Binding-site contacts:
Ligand atom CB contacts residue GLU238 of chain 1.B at 3.8 Å.
Ligand atom NE contacts residue GLU238 of chain 1.B at 3.7 Å.
Ligand atom CZ3 contacts residue VAL118 of chain 1.B at 3.4 Å (hydrophobic).
Ligand atom CZ contacts residue ALA241 of chain 1.B at 3.7 Å (hydrophobic).
Ligand atom CD1 contacts residue PRO244 of chain 1.B at 3.6 Å (hydrophobic).
Ligand atom NE1 contacts residue ILE234 of chain 1.B at 3.8 Å.
Ligand atom NE1 contacts residue PHE245 of chain 1.B at 2.9 Å (h-bond).
Ligand atom CB contacts residue GLY161 of chain 1.B at 3.5 Å.
Ligand atom CD1 contacts residue GLY156 of chain 1.B at 3.5 Å.
Ligand atom CA contacts residue GLY161 of chain 1.B at 3.2 Å.
Ligand atom NH1 contacts residue GLU243 of chain 1.B at 3.4 Å (salt-bridge).
Ligand atom CG contacts residue PRO158 of chain 1.B at 3.8 Å (hydrophobic).
Ligand atom CE2 contacts residue PRO158 of chain 1.B at 3.6 Å (hydrophobic).
Ligand atom NE1 contacts residue GLY156 of chain 1.B at 3.8 Å.
Ligand atom CZ2 contacts residue ALA237 of chain 1.B at 3.6 Å (hydrophobic).
Ligand atom NH2 contacts residue HIS239 of chain 1.B at 2.8 Å (h-bond).
Ligand atom N contacts residue GLU238 of chain 1.B at 3.4 Å (salt-bridge).
Ligand atom CD contacts residue GLU238 of chain 1.B at 3.5 Å.
Ligand atom CH2 contacts residue ALA241 of chain 1.B at 3.5 Å (hydrophobic).
Ligand atom O contacts residue PRO244 of chain 1.B at 3.6 Å.
Ligand atom O contacts residue GLY161 of chain 1.B at 2.7 Å.
Ligand atom NE1 contacts residue PRO158 of chain 1.B at 3.7 Å.
Ligand atom CZ3 contacts residue ALA241 of chain 1.B at 3.5 Å (hydrophobic).
Ligand atom CH2 contacts residue VAL118 of chain 1.B at 3.7 Å (hydrophobic).
Ligand atom CZ2 contacts residue PHE245 of chain 1.B at 3.4 Å (hydrophobic).
Ligand atom CH2 contacts residue PHE247 of chain 1.B at 3.8 Å (hydrophobic).
Ligand atom NH2 contacts residue MET160 of chain 1.B at 3.5 Å.
Ligand atom CD1 contacts residue ALA157 of chain 1.B at 3.5 Å (hydrophobic).
Ligand atom CE2 contacts residue ALA237 of chain 1.B at 3.7 Å (hydrophobic).
Ligand atom CH2 contacts residue ALA237 of chain 1.B at 3.5 Å (hydrophobic).
Ligand atom CE2 contacts residue PHE245 of chain 1.B at 3.4 Å (hydrophobic).
Ligand atom CG contacts residue ALA157 of chain 1.B at 3.8 Å (hydrophobic).
Ligand atom CD2 contacts residue PRO158 of chain 1.B at 3.6 Å (hydrophobic).
Ligand atom C contacts residue GLY161 of chain 1.B at 3.4 Å.
Ligand atom CZ contacts residue HIS239 of chain 1.B at 3.5 Å.
Ligand atom NH2 contacts residue ALA240 of chain 1.B at 3.5 Å.
Ligand atom NH1 contacts residue ALA241 of chain 1.B at 3.4 Å (h-bond).
Ligand atom NE contacts residue HIS239 of chain 1.B at 3.2 Å (h-bond).
Ligand atom CG contacts residue GLU238 of chain 1.B at 3.2 Å.
Ligand atom CZ3 contacts residue ALA237 of chain 1.B at 3.7 Å (hydrophobic).

Sequence of chain 1.B:
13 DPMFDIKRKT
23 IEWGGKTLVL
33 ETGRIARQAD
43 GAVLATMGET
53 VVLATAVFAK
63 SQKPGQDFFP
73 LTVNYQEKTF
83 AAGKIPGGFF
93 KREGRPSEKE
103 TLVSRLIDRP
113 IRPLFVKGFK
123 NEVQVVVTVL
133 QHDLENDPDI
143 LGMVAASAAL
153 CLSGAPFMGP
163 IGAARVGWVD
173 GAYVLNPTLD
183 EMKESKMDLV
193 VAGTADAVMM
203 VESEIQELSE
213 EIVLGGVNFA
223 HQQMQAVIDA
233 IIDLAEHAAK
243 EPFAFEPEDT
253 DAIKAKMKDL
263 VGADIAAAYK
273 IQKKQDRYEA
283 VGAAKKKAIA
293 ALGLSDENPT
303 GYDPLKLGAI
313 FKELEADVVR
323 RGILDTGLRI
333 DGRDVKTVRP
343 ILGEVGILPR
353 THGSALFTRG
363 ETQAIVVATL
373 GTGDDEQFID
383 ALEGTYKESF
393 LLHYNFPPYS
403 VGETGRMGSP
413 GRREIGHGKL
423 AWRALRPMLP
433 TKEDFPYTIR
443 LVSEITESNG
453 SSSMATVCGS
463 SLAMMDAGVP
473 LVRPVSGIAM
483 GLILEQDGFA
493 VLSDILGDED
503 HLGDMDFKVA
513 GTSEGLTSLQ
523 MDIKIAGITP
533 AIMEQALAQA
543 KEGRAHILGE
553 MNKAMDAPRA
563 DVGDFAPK

The small molecule below binds the protein below.
Small molecule (SMILES): C[C@H](N)C(=O)N1CCC[C@H]1C(=O)N[C@@H](CCCN=C(N)N)C(=O)N[C@@H](CCCN=C(N)N)C(=O)/N=C/C(=O)N[C@@H](CC1=c2ccccc2=NC1)C(=O)N[C@@H](CC1=c2ccccc2=NC1)C(=O)N[C@H](C=O)CCCN=C(N)N